Sequence of chain 1.F:
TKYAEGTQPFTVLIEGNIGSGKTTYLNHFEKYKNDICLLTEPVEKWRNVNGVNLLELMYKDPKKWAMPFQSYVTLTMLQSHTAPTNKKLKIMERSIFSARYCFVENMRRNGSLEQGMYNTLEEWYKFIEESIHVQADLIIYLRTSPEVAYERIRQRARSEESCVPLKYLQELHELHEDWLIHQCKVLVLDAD

Binding-site contacts:
Ligand atom C5 contacts residue TRP57 of chain 1.F at 3.9 Å (hydrophobic).
Ligand atom O2 contacts residue MET69 of chain 1.F at 3.5 Å.
Ligand atom O4 contacts residue ALA110 of chain 1.F at 3.3 Å.
Ligand atom C6 contacts residue GLU52 of chain 1.F at 3.7 Å.
Ligand atom C5' contacts residue GLU52 of chain 1.F at 3.4 Å.
Ligand atom C3' contacts residue TYR70 of chain 1.F at 3.1 Å (hydrophobic).
Ligand atom F5 contacts residue PHE114 of chain 1.F at 3.8 Å.
Ligand atom F5 contacts residue ARG105 of chain 1.F at 3.8 Å.
Ligand atom C2 contacts residue PHE114 of chain 1.F at 3.7 Å (hydrophobic).
Ligand atom O4 contacts residue VAL84 of chain 1.F at 3.5 Å.
Ligand atom C4 contacts residue GLN81 of chain 1.F at 3.6 Å.
Ligand atom N3 contacts residue GLN81 of chain 1.F at 2.7 Å (h-bond).
Ligand atom O4 contacts residue PHE114 of chain 1.F at 3.4 Å.
Ligand atom C5 contacts residue PHE114 of chain 1.F at 3.5 Å (hydrophobic).
Ligand atom C2 contacts residue GLN81 of chain 1.F at 3.5 Å.
Ligand atom N3 contacts residue PHE80 of chain 1.F at 3.8 Å.
Ligand atom N3 contacts residue PHE114 of chain 1.F at 3.4 Å.
Ligand atom O5' contacts residue ARG105 of chain 1.F at 2.5 Å (salt-bridge).
Ligand atom C2 contacts residue PHE80 of chain 1.F at 3.5 Å (hydrophobic).
Ligand atom C4 contacts residue PHE114 of chain 1.F at 3.3 Å (hydrophobic).
Ligand atom O3' contacts residue GLU172 of chain 1.F at 3.1 Å.
Ligand atom C6 contacts residue TRP57 of chain 1.F at 3.7 Å (hydrophobic).
Ligand atom C6 contacts residue ARG105 of chain 1.F at 3.6 Å.
Ligand atom F5 contacts residue TRP57 of chain 1.F at 3.9 Å.
Ligand atom C5' contacts residue ARG105 of chain 1.F at 3.7 Å.
Ligand atom F5 contacts residue MET88 of chain 1.F at 3.8 Å.
Ligand atom C4 contacts residue VAL84 of chain 1.F at 3.9 Å (hydrophobic).
Ligand atom O5' contacts residue GLU52 of chain 1.F at 2.5 Å (salt-bridge).
Ligand atom F5 contacts residue GLU52 of chain 1.F at 3.4 Å.
Ligand atom C6 contacts residue PHE114 of chain 1.F at 4.0 Å (hydrophobic).
Ligand atom O4 contacts residue GLN81 of chain 1.F at 3.3 Å (h-bond).
Ligand atom O4' contacts residue TRP57 of chain 1.F at 3.4 Å.
Ligand atom C2' contacts residue PHE114 of chain 1.F at 3.8 Å (hydrophobic).
Ligand atom O3' contacts residue TYR70 of chain 1.F at 2.4 Å (h-bond).
Ligand atom C5' contacts residue GLU172 of chain 1.F at 3.8 Å.
Ligand atom O2 contacts residue PHE80 of chain 1.F at 3.1 Å.
Ligand atom C3' contacts residue ILE29 of chain 1.F at 3.9 Å (hydrophobic).
Ligand atom O2 contacts residue GLN81 of chain 1.F at 3.3 Å (h-bond).
Ligand atom C2' contacts residue ILE29 of chain 1.F at 3.9 Å (hydrophobic).
Ligand atom C2' contacts residue TYR70 of chain 1.F at 3.2 Å (hydrophobic).

This small molecule binds to this protein.
Small molecule (SMILES): O=c1[nH]c(=O)n([C@@H]2O[C@H](COP(=O)(O)O)[C@@H](O)[C@H]2O)cc1F